Sequence of chain 2.A:
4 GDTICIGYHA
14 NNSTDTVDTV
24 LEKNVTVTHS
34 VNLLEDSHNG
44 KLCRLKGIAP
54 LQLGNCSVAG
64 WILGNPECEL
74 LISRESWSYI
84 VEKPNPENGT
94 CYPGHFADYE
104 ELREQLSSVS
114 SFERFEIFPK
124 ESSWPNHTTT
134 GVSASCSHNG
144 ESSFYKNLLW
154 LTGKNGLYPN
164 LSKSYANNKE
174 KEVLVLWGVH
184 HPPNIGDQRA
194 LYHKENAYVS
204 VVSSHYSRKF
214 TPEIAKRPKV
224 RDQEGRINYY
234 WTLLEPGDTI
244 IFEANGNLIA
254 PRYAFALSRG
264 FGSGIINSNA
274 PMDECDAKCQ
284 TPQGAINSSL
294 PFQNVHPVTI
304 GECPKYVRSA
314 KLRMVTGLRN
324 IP

Binding-site contacts:
Ligand atom N2 contacts residue ASN129 of chain 2.A at 2.9 Å (h-bond).
Ligand atom C3 contacts residue ASN129 of chain 2.A at 3.8 Å.
Ligand atom O6 contacts residue ASN129 of chain 2.A at 4.2 Å.
Ligand atom C5 contacts residue ASN129 of chain 2.A at 3.7 Å.
Ligand atom C1 contacts residue ASN129 of chain 2.A at 1.4 Å.
Ligand atom C2 contacts residue ASN129 of chain 2.A at 2.5 Å.
Ligand atom C8 contacts residue PRO128 of chain 2.A at 4.5 Å (hydrophobic).
Ligand atom C7 contacts residue ASN129 of chain 2.A at 3.9 Å.
Ligand atom O5 contacts residue ASN129 of chain 2.A at 2.4 Å (h-bond).
Ligand atom C4 contacts residue ASN129 of chain 2.A at 4.2 Å.
Ligand atom O7 contacts residue ASN129 of chain 2.A at 4.5 Å.

A protein and the small-molecule ligand that binds it are described below.
Small molecule (SMILES): CC(=O)N[C@@H]1[C@@H](O)[C@H](O)[C@@H](CO)O[C@H]1O